Sequence of chain 2.A:
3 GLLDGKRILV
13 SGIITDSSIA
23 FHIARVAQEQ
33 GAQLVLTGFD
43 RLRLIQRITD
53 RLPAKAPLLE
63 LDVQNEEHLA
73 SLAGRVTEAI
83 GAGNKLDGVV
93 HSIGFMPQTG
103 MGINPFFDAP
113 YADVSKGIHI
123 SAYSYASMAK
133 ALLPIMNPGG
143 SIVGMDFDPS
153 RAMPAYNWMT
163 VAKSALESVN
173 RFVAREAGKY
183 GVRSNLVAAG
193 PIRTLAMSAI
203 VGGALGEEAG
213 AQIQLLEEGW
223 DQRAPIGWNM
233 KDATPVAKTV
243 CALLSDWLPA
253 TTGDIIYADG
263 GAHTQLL

The small molecule below binds the protein below.
Small molecule (SMILES): OCc1ccc(Cn2cccn2)cc1

Binding-site contacts:
Ligand atom C13 contacts residue GLY96 of chain 2.A at 4.0 Å.
Ligand atom C11 contacts residue MET161 of chain 2.A at 3.8 Å (hydrophobic).
Ligand atom C06 contacts residue MET199 of chain 2.A at 4.4 Å (hydrophobic).
Ligand atom C02 contacts residue MET103 of chain 2.A at 3.8 Å (hydrophobic).
Ligand atom C10 contacts residue PHE149 of chain 2.A at 3.7 Å (hydrophobic).
Ligand atom C14 contacts residue GLY96 of chain 2.A at 3.7 Å.
Ligand atom C03 contacts residue MET103 of chain 2.A at 4.0 Å (hydrophobic).
Ligand atom C03 contacts residue MET98 of chain 2.A at 4.4 Å (hydrophobic).
Ligand atom C04 contacts residue ILE202 of chain 2.A at 4.0 Å (hydrophobic).
Ligand atom C14 contacts residue MET161 of chain 2.A at 3.5 Å (hydrophobic).
Ligand atom C03 contacts residue MET161 of chain 2.A at 3.9 Å (hydrophobic).
Ligand atom C05 contacts residue ILE202 of chain 2.A at 4.3 Å (hydrophobic).
Ligand atom C07 contacts residue MET199 of chain 2.A at 4.2 Å (hydrophobic).
Ligand atom N12 contacts residue LYS165 of chain 2.A at 4.3 Å.
Ligand atom N12 contacts residue MET161 of chain 2.A at 4.0 Å.
Ligand atom O01 contacts residue GLY96 of chain 2.A at 4.4 Å.
Ligand atom O01 contacts residue MET98 of chain 2.A at 2.9 Å (h-bond).
Ligand atom C09 contacts residue MET199 of chain 2.A at 3.9 Å (hydrophobic).
Ligand atom C09 contacts residue NAD1 of chain 2.B at 3.6 Å.
Ligand atom N08 contacts residue NAD1 of chain 2.B at 3.5 Å.
Ligand atom C14 contacts residue PHE97 of chain 2.A at 4.1 Å (hydrophobic).
Ligand atom C13 contacts residue MET161 of chain 2.A at 3.7 Å (hydrophobic).
Ligand atom C04 contacts residue MET103 of chain 2.A at 3.6 Å (hydrophobic).
Ligand atom C10 contacts residue NAD1 of chain 2.B at 4.0 Å.
Ligand atom C13 contacts residue NAD1 of chain 2.B at 4.2 Å.
Ligand atom C02 contacts residue PHE97 of chain 2.A at 4.4 Å (hydrophobic).
Ligand atom C07 contacts residue NAD1 of chain 2.B at 3.6 Å.
Ligand atom C11 contacts residue NAD1 of chain 2.B at 3.5 Å.
Ligand atom C02 contacts residue MET161 of chain 2.A at 4.4 Å (hydrophobic).
Ligand atom C09 contacts residue TYR158 of chain 2.A at 3.8 Å (hydrophobic).
Ligand atom C11 contacts residue PHE149 of chain 2.A at 3.8 Å (hydrophobic).
Ligand atom N12 contacts residue NAD1 of chain 2.B at 2.7 Å (h-bond).
Ligand atom C11 contacts residue LYS165 of chain 2.A at 4.1 Å.
Ligand atom C10 contacts residue TYR158 of chain 2.A at 3.5 Å (hydrophobic).
Ligand atom C05 contacts residue MET103 of chain 2.A at 4.0 Å (hydrophobic).
Ligand atom N08 contacts residue MET199 of chain 2.A at 4.4 Å.
Ligand atom O01 contacts residue PHE97 of chain 2.A at 3.4 Å.
Ligand atom C06 contacts residue MET161 of chain 2.A at 4.3 Å (hydrophobic).
Ligand atom C02 contacts residue MET98 of chain 2.A at 3.4 Å (hydrophobic).
Ligand atom C05 contacts residue MET199 of chain 2.A at 3.6 Å (hydrophobic).